Sequence of chain 1.B:
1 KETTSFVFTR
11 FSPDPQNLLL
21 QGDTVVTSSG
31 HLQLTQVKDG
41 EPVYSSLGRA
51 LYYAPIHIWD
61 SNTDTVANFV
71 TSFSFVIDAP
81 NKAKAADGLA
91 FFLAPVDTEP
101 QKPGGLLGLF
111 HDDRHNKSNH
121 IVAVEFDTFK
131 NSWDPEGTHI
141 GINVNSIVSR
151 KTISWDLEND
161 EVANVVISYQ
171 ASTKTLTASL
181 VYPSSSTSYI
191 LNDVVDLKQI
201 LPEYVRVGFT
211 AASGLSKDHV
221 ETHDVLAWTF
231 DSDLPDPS

A small-molecule ligand and the protein it binds are described below.
Small molecule (SMILES): CC(=O)N[C@H]1[C@H](O[C@H]2[C@H](O[C@@H]3O[C@@H](C)[C@@H](O)[C@@H](O)[C@@H]3O)[C@@H](NC(C)=O)CO[C@@H]2CO)O[C@H](CO)[C@@H](O[C@@H]2O[C@H](CO[C@H]3O[C@H](CO)[C@@H](O)[C@H](O)[C@@H]3O)[C@@H](O)[C@H](O[C@H]3O[C@H](CO)[C@@H](O)[C@H](O)[C@@H]3O)[C@@H]2O[C@@H]2OC[C@@H](O)[C@H](O)[C@H]2O)[C@@H]1O

Binding-site contacts:
Ligand atom C3 contacts residue ASN116 of chain 1.B at 3.9 Å.
Ligand atom C8 contacts residue SO41 of chain 1.S at 3.3 Å.
Ligand atom C2 contacts residue ASN116 of chain 1.B at 2.6 Å.
Ligand atom C8 contacts residue SER118 of chain 1.B at 4.2 Å.
Ligand atom C5 contacts residue SER118 of chain 1.B at 3.5 Å.
Ligand atom C1 contacts residue ASN116 of chain 1.B at 1.5 Å.
Ligand atom O5 contacts residue SER118 of chain 1.B at 3.8 Å.
Ligand atom C5 contacts residue ASN116 of chain 1.B at 3.6 Å.
Ligand atom C4 contacts residue ASN116 of chain 1.B at 4.4 Å.
Ligand atom C7 contacts residue ASN116 of chain 1.B at 3.8 Å.
Ligand atom O7 contacts residue ASN116 of chain 1.B at 4.1 Å.
Ligand atom O5 contacts residue ASN116 of chain 1.B at 2.4 Å (h-bond).
Ligand atom N2 contacts residue ASN116 of chain 1.B at 3.1 Å (h-bond).
Ligand atom C6 contacts residue SER118 of chain 1.B at 3.6 Å.
Ligand atom C1 contacts residue SER118 of chain 1.B at 4.2 Å.